Sequence of chain 1.B:
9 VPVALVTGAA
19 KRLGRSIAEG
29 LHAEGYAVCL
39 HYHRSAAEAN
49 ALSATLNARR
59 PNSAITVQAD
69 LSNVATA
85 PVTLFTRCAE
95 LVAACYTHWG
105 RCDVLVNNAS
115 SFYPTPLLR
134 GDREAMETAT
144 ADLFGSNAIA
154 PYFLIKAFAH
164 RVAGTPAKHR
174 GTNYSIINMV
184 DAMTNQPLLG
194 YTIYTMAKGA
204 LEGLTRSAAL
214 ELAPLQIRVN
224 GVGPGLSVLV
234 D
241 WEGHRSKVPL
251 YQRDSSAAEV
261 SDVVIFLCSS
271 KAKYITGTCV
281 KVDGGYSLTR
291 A

Binding-site contacts:
Ligand atom C16 contacts residue HIS244 of chain 1.B at 3.2 Å.
Ligand atom NA2 contacts residue NDP1 of chain 1.G at 3.4 Å (h-bond).
Ligand atom C9 contacts residue NDP1 of chain 1.G at 3.6 Å.
Ligand atom CM contacts residue EDO1 of chain 1.I at 3.6 Å.
Ligand atom C2 contacts residue NDP1 of chain 1.G at 3.4 Å.
Ligand atom OE2 contacts residue PRO118 of chain 1.B at 3.7 Å.
Ligand atom C11 contacts residue HIS244 of chain 1.B at 3.6 Å.
Ligand atom C8A contacts residue PHE116 of chain 1.B at 3.5 Å (hydrophobic).
Ligand atom CM contacts residue LEU229 of chain 1.B at 3.3 Å (hydrophobic).
Ligand atom N5 contacts residue NDP1 of chain 1.G at 3.4 Å.
Ligand atom N5 contacts residue PHE116 of chain 1.B at 3.7 Å.
Ligand atom CA contacts residue TYR194 of chain 1.B at 3.6 Å (hydrophobic).
Ligand atom N3 contacts residue NDP1 of chain 1.G at 2.8 Å (h-bond).
Ligand atom NA2 contacts residue SER114 of chain 1.B at 2.6 Å (h-bond).
Ligand atom N8 contacts residue ARG20 of chain 1.B at 3.6 Å.
Ligand atom CT contacts residue TYR194 of chain 1.B at 2.7 Å (hydrophobic).
Ligand atom O2 contacts residue TYR194 of chain 1.B at 2.1 Å (h-bond).
Ligand atom NA4 contacts residue NDP1 of chain 1.G at 3.5 Å.
Ligand atom NA2 contacts residue PHE116 of chain 1.B at 3.6 Å.
Ligand atom C contacts residue HIS244 of chain 1.B at 3.6 Å.
Ligand atom C4A contacts residue PHE116 of chain 1.B at 3.5 Å (hydrophobic).
Ligand atom C2 contacts residue SER114 of chain 1.B at 3.7 Å.
Ligand atom C8A contacts residue NDP1 of chain 1.G at 3.5 Å.
Ligand atom CG contacts residue TYR194 of chain 1.B at 3.2 Å (hydrophobic).
Ligand atom C12 contacts residue TRP241 of chain 1.B at 3.7 Å (hydrophobic).
Ligand atom C6 contacts residue NDP1 of chain 1.G at 3.7 Å.
Ligand atom C2 contacts residue PHE116 of chain 1.B at 3.3 Å (hydrophobic).
Ligand atom N8 contacts residue NDP1 of chain 1.G at 3.5 Å (h-bond).
Ligand atom O contacts residue HIS244 of chain 1.B at 3.0 Å (h-bond).
Ligand atom O1 contacts residue TYR194 of chain 1.B at 3.2 Å (h-bond).
Ligand atom N1 contacts residue PHE116 of chain 1.B at 3.6 Å.
Ligand atom C4 contacts residue TYR197 of chain 1.B at 3.7 Å (hydrophobic).
Ligand atom O contacts residue LEU191 of chain 1.B at 3.6 Å.
Ligand atom NA4 contacts residue TYR197 of chain 1.B at 2.9 Å (h-bond).
Ligand atom N1 contacts residue NDP1 of chain 1.G at 2.6 Å (h-bond).
Ligand atom C4 contacts residue PHE116 of chain 1.B at 3.7 Å (hydrophobic).
Ligand atom CG contacts residue LEU192 of chain 1.B at 3.5 Å (hydrophobic).
Ligand atom C4 contacts residue NDP1 of chain 1.G at 3.6 Å.
Ligand atom N3 contacts residue PHE116 of chain 1.B at 3.6 Å.
Ligand atom CM contacts residue NDP1 of chain 1.G at 3.6 Å.

This protein binds this small molecule.
Small molecule (SMILES): CN(Cc1cnc2nc(N)nc(N)c2n1)c1ccc(C(=O)N[C@@H](CCC(=O)O)C(=O)O)cc1